A small-molecule ligand and the protein it binds are described below.
Small molecule (SMILES): OC[C@H]1O[C@@H](O)[C@@H](O)[C@@H](O)[C@@H]1O

Sequence of chain 14.B:
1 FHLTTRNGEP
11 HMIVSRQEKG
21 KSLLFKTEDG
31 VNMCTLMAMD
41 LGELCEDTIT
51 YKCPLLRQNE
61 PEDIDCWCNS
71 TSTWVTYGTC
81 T

Binding-site contacts:
Ligand atom C2 contacts residue HIS2 of chain 14.B at 4.5 Å.
Ligand atom C3 contacts residue NAG1 of chain 14.N at 4.1 Å.
Ligand atom C1 contacts residue NAG1 of chain 14.N at 1.7 Å.
Ligand atom O3 contacts residue BMA1 of chain 14.P at 1.1 Å.
Ligand atom O2 contacts residue BMA1 of chain 14.P at 3.0 Å (h-bond).
Ligand atom O4 contacts residue BMA1 of chain 14.P at 4.0 Å.
Ligand atom C2 contacts residue BMA1 of chain 14.P at 3.2 Å.
Ligand atom O2 contacts residue HIS2 of chain 14.B at 3.4 Å (h-bond).
Ligand atom C5 contacts residue NAG1 of chain 14.N at 3.8 Å.
Ligand atom O2 contacts residue NAG1 of chain 14.N at 3.4 Å (h-bond).
Ligand atom O5 contacts residue NAG1 of chain 14.N at 2.5 Å (h-bond).
Ligand atom C2 contacts residue NAG1 of chain 14.N at 2.9 Å.
Ligand atom O6 contacts residue NAG1 of chain 14.N at 4.5 Å.
Ligand atom C3 contacts residue BMA1 of chain 14.P at 2.5 Å.
Ligand atom C4 contacts residue BMA1 of chain 14.P at 3.6 Å.